This protein binds this small molecule.
Small molecule (SMILES): CC(=O)N[C@@H]1[C@@H](O)[C@H](O)[C@@H](CO)O[C@H]1O

Sequence of chain 46.F:
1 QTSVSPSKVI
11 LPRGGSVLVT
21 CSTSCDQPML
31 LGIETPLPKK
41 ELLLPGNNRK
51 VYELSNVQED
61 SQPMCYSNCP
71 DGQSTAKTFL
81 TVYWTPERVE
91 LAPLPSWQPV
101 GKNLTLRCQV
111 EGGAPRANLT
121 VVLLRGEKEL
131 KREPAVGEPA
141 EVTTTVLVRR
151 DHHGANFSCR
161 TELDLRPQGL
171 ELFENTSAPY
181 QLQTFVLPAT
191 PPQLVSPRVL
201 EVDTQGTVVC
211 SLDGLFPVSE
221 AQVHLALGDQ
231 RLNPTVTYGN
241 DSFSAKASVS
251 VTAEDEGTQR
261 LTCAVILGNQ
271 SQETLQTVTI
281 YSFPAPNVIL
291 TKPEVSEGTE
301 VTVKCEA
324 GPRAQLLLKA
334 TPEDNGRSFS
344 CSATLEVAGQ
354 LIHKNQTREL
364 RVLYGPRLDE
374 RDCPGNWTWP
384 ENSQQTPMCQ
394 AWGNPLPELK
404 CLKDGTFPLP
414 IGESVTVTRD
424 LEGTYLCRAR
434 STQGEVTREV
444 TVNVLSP

Binding-site contacts:
Ligand atom O6 contacts residue PHE173 of chain 46.F at 4.0 Å.
Ligand atom O6 contacts residue THR85 of chain 46.F at 4.4 Å.
Ligand atom C7 contacts residue PRO86 of chain 46.F at 4.3 Å (hydrophobic).
Ligand atom C5 contacts residue NAG1 of chain 46.K at 3.8 Å.
Ligand atom O4 contacts residue NAG1 of chain 46.K at 2.3 Å (h-bond).
Ligand atom C1 contacts residue ASN175 of chain 46.F at 1.4 Å.
Ligand atom C3 contacts residue NAG1 of chain 46.K at 3.7 Å.
Ligand atom C2 contacts residue THR85 of chain 46.F at 4.5 Å.
Ligand atom C1 contacts residue GLU174 of chain 46.F at 4.1 Å.
Ligand atom O3 contacts residue NAG1 of chain 46.K at 3.9 Å.
Ligand atom O5 contacts residue GLU174 of chain 46.F at 3.5 Å (salt-bridge).
Ligand atom C8 contacts residue ASN175 of chain 46.F at 4.5 Å.
Ligand atom C7 contacts residue ASN175 of chain 46.F at 3.4 Å.
Ligand atom C8 contacts residue ARG88 of chain 46.F at 4.3 Å.
Ligand atom O7 contacts residue ASN175 of chain 46.F at 3.5 Å (h-bond).
Ligand atom C4 contacts residue ASN175 of chain 46.F at 4.2 Å.
Ligand atom C4 contacts residue NAG1 of chain 46.K at 3.5 Å.
Ligand atom C3 contacts residue THR85 of chain 46.F at 4.3 Å.
Ligand atom C5 contacts residue THR85 of chain 46.F at 4.0 Å.
Ligand atom O5 contacts residue THR85 of chain 46.F at 4.3 Å.
Ligand atom O6 contacts residue GLU174 of chain 46.F at 3.8 Å.
Ligand atom C8 contacts residue GLU87 of chain 46.F at 3.6 Å.
Ligand atom O5 contacts residue ASN175 of chain 46.F at 2.4 Å (h-bond).
Ligand atom C6 contacts residue NAG1 of chain 46.K at 4.2 Å.
Ligand atom N2 contacts residue ASN175 of chain 46.F at 2.9 Å (h-bond).
Ligand atom C3 contacts residue ASN175 of chain 46.F at 3.8 Å.
Ligand atom C2 contacts residue ASN175 of chain 46.F at 2.4 Å.
Ligand atom C8 contacts residue PRO86 of chain 46.F at 3.6 Å (hydrophobic).
Ligand atom C1 contacts residue THR85 of chain 46.F at 3.8 Å.
Ligand atom C5 contacts residue ASN175 of chain 46.F at 3.7 Å.
Ligand atom N2 contacts residue THR85 of chain 46.F at 4.5 Å.
Ligand atom N2 contacts residue PRO86 of chain 46.F at 3.9 Å.